Sequence of chain 14.C:
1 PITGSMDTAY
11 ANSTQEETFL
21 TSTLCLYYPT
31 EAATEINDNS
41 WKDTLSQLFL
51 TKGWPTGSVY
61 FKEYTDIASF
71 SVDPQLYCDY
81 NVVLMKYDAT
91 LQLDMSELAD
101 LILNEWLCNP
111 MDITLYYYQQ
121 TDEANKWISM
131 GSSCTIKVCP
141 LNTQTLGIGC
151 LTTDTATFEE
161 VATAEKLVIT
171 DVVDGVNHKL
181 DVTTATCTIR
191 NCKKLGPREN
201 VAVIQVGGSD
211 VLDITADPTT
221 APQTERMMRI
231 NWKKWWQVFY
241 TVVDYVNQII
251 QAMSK

This protein binds this small molecule.
Small molecule (SMILES): CC(=O)N[C@H]1[C@H](O[C@H]2[C@H](O)[C@@H](NC(C)=O)CO[C@@H]2CO)O[C@H](CO)[C@@H](O)[C@@H]1O

Binding-site contacts:
Ligand atom O7 contacts residue ASN12 of chain 14.C at 3.7 Å.
Ligand atom C7 contacts residue ASN12 of chain 14.C at 3.9 Å.
Ligand atom N2 contacts residue ASN12 of chain 14.C at 3.8 Å.
Ligand atom C2 contacts residue ASN12 of chain 14.C at 3.2 Å.
Ligand atom C1 contacts residue ASN12 of chain 14.C at 2.2 Å.
Ligand atom O5 contacts residue ASN12 of chain 14.C at 2.7 Å (h-bond).
Ligand atom C5 contacts residue ASN12 of chain 14.C at 4.1 Å.